A protein and the small-molecule ligand that binds it are described below.
Small molecule (SMILES): NCCNS(=O)(=O)c1cccc2cnccc12

Binding-site contacts:
Ligand atom C2 contacts residue ILE161 of chain 1.C at 3.7 Å (hydrophobic).
Ligand atom C2' contacts residue GLY21 of chain 1.C at 4.0 Å.
Ligand atom N4' contacts residue GLY23 of chain 1.C at 4.3 Å.
Ligand atom N7 contacts residue ALA41 of chain 1.C at 3.8 Å.
Ligand atom C6 contacts residue VAL97 of chain 1.C at 3.5 Å (hydrophobic).
Ligand atom S contacts residue VAL28 of chain 1.C at 4.3 Å.
Ligand atom C1 contacts residue ILE161 of chain 1.C at 4.1 Å (hydrophobic).
Ligand atom C9 contacts residue LEU20 of chain 1.C at 3.9 Å (hydrophobic).
Ligand atom O2 contacts residue MET147 of chain 1.C at 4.0 Å.
Ligand atom C4 contacts residue ILE78 of chain 1.C at 3.7 Å (hydrophobic).
Ligand atom C8 contacts residue MET147 of chain 1.C at 4.1 Å (hydrophobic).
Ligand atom C8 contacts residue LEU96 of chain 1.C at 3.8 Å (hydrophobic).
Ligand atom O1 contacts residue LEU20 of chain 1.C at 3.3 Å.
Ligand atom C9 contacts residue MET147 of chain 1.C at 3.9 Å (hydrophobic).
Ligand atom C1 contacts residue VAL28 of chain 1.C at 3.9 Å (hydrophobic).
Ligand atom C5 contacts residue ALA41 of chain 1.C at 4.2 Å (hydrophobic).
Ligand atom C2' contacts residue SER22 of chain 1.C at 4.2 Å.
Ligand atom N7 contacts residue VAL97 of chain 1.C at 3.0 Å (h-bond).
Ligand atom N1' contacts residue GLY21 of chain 1.C at 4.4 Å.
Ligand atom C10 contacts residue VAL28 of chain 1.C at 4.0 Å (hydrophobic).
Ligand atom O1 contacts residue GLY21 of chain 1.C at 3.0 Å (h-bond).
Ligand atom C8 contacts residue LEU20 of chain 1.C at 3.6 Å (hydrophobic).
Ligand atom C3 contacts residue VAL28 of chain 1.C at 4.4 Å (hydrophobic).
Ligand atom C6 contacts residue ALA41 of chain 1.C at 3.6 Å (hydrophobic).
Ligand atom C2 contacts residue VAL28 of chain 1.C at 3.8 Å (hydrophobic).
Ligand atom C2' contacts residue VAL28 of chain 1.C at 3.9 Å (hydrophobic).
Ligand atom C8 contacts residue VAL97 of chain 1.C at 3.1 Å (hydrophobic).
Ligand atom N7 contacts residue LEU96 of chain 1.C at 3.6 Å.
Ligand atom C5 contacts residue VAL28 of chain 1.C at 4.3 Å (hydrophobic).
Ligand atom S contacts residue GLY21 of chain 1.C at 4.2 Å.
Ligand atom C10 contacts residue MET147 of chain 1.C at 4.4 Å (hydrophobic).
Ligand atom C3 contacts residue ILE161 of chain 1.C at 3.9 Å (hydrophobic).
Ligand atom N7 contacts residue GLU95 of chain 1.C at 4.2 Å.
Ligand atom C9 contacts residue VAL97 of chain 1.C at 4.0 Å (hydrophobic).
Ligand atom O2 contacts residue LEU20 of chain 1.C at 4.1 Å.
Ligand atom C6 contacts residue GLU95 of chain 1.C at 3.7 Å.
Ligand atom O1 contacts residue VAL28 of chain 1.C at 3.3 Å.
Ligand atom N7 contacts residue LEU20 of chain 1.C at 4.3 Å.
Ligand atom N1' contacts residue ILE161 of chain 1.C at 4.3 Å.
Ligand atom C6 contacts residue LEU96 of chain 1.C at 4.3 Å (hydrophobic).

Sequence of chain 1.C:
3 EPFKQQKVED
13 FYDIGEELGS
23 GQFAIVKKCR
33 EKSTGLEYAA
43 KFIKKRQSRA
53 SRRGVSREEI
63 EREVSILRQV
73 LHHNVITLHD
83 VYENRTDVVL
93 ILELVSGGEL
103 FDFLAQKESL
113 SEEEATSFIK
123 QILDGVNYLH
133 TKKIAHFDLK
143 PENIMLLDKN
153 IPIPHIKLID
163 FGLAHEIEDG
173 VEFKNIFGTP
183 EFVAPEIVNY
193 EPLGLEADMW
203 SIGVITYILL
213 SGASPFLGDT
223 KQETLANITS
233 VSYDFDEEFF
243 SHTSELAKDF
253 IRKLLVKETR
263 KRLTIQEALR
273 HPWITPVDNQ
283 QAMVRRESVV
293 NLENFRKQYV